Binding-site contacts:
Ligand atom C2 contacts residue ASN16 of chain 2.A at 3.0 Å.
Ligand atom OP1 contacts residue ILE23 of chain 2.A at 4.0 Å.
Ligand atom C4' contacts residue ARG125 of chain 13.A at 4.4 Å.
Ligand atom C4 contacts residue ARG125 of chain 13.A at 3.5 Å.
Ligand atom N3 contacts residue ASN16 of chain 2.A at 2.9 Å (h-bond).
Ligand atom N1 contacts residue ARG125 of chain 13.A at 3.7 Å.
Ligand atom C6 contacts residue ARG125 of chain 13.A at 3.5 Å.
Ligand atom C5' contacts residue SER77 of chain 13.A at 4.4 Å.
Ligand atom N1 contacts residue ASN16 of chain 2.A at 4.4 Å.
Ligand atom O5' contacts residue ARG125 of chain 13.A at 3.0 Å (salt-bridge).
Ligand atom C2 contacts residue ARG125 of chain 13.A at 3.8 Å.
Ligand atom O4 contacts residue THR21 of chain 2.A at 3.9 Å.
Ligand atom C5' contacts residue MET76 of chain 13.A at 4.3 Å (hydrophobic).
Ligand atom N3 contacts residue SER17 of chain 2.A at 4.3 Å.
Ligand atom C4 contacts residue ASN16 of chain 2.A at 4.1 Å.
Ligand atom C5' contacts residue ARG125 of chain 13.A at 4.1 Å.
Ligand atom C5' contacts residue ARG131 of chain 13.A at 3.2 Å.
Ligand atom P contacts residue ILE23 of chain 2.A at 4.4 Å.
Ligand atom O2 contacts residue ASN16 of chain 2.A at 2.5 Å (h-bond).
Ligand atom OP2 contacts residue ARG131 of chain 13.A at 3.7 Å.
Ligand atom OP2 contacts residue SER77 of chain 13.A at 4.1 Å.
Ligand atom OP1 contacts residue ARG125 of chain 13.A at 2.9 Å (salt-bridge).
Ligand atom C1' contacts residue ARG125 of chain 13.A at 4.2 Å.
Ligand atom C5 contacts residue ARG125 of chain 13.A at 3.5 Å.
Ligand atom O5' contacts residue ARG131 of chain 13.A at 2.6 Å (salt-bridge).
Ligand atom O4 contacts residue SER17 of chain 2.A at 3.2 Å.
Ligand atom O3' contacts residue ARG125 of chain 13.A at 4.0 Å.
Ligand atom P contacts residue ARG131 of chain 13.A at 3.5 Å.
Ligand atom O2 contacts residue ARG125 of chain 13.A at 3.9 Å.
Ligand atom C5 contacts residue THR21 of chain 2.A at 4.3 Å.
Ligand atom C4 contacts residue SER17 of chain 2.A at 4.1 Å.
Ligand atom OP3 contacts residue ARG125 of chain 13.A at 2.8 Å.
Ligand atom C2' contacts residue ARG125 of chain 13.A at 3.6 Å.
Ligand atom OP1 contacts residue ARG131 of chain 13.A at 3.4 Å (salt-bridge).
Ligand atom OP2 contacts residue ILE23 of chain 2.A at 4.5 Å.
Ligand atom OP3 contacts residue ILE23 of chain 2.A at 4.2 Å.
Ligand atom P contacts residue ARG125 of chain 13.A at 3.7 Å.
Ligand atom O4 contacts residue ARG125 of chain 13.A at 3.8 Å.
Ligand atom N3 contacts residue ARG125 of chain 13.A at 3.6 Å (salt-bridge).
Ligand atom C3' contacts residue ARG125 of chain 13.A at 3.3 Å.

This small molecule binds to this protein.
Small molecule (SMILES): CO[P](=O)(O)O[C@H]1[C@@H](O)[C@H](n2ccc(=O)[nH]c2=O)O[C@@H]1COP(=O)(O)O

Sequence of chain 13.A:
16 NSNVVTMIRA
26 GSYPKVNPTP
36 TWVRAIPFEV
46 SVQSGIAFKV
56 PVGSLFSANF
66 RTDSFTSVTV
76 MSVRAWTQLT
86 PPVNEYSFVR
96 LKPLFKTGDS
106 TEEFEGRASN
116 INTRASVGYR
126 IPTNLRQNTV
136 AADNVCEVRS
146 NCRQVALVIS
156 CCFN

Sequence of chain 2.A:
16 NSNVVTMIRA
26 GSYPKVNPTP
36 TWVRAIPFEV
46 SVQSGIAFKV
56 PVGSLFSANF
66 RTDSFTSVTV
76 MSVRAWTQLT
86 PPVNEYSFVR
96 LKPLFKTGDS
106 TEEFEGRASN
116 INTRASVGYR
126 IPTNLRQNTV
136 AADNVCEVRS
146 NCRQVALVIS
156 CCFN